Binding-site contacts:
Ligand atom O5 contacts residue ASN45 of chain 1.I at 2.4 Å (h-bond).
Ligand atom C5 contacts residue ASN45 of chain 1.I at 3.1 Å.
Ligand atom C2 contacts residue ASN45 of chain 1.I at 2.7 Å.
Ligand atom C6 contacts residue CYS44 of chain 1.I at 4.5 Å (hydrophobic).
Ligand atom C8 contacts residue ASN45 of chain 1.I at 3.6 Å.
Ligand atom C6 contacts residue LYS43 of chain 1.I at 4.3 Å.
Ligand atom C8 contacts residue LYS63 of chain 1.J at 4.3 Å.
Ligand atom C4 contacts residue ASN45 of chain 1.I at 3.9 Å.
Ligand atom C6 contacts residue ASN45 of chain 1.I at 4.3 Å.
Ligand atom C7 contacts residue ASN45 of chain 1.I at 3.0 Å.
Ligand atom O7 contacts residue ASN45 of chain 1.I at 3.3 Å (h-bond).
Ligand atom C3 contacts residue ASN45 of chain 1.I at 3.5 Å.
Ligand atom N2 contacts residue ASN45 of chain 1.I at 3.0 Å (h-bond).
Ligand atom C1 contacts residue ASN45 of chain 1.I at 1.4 Å.

Sequence of chain 1.I:
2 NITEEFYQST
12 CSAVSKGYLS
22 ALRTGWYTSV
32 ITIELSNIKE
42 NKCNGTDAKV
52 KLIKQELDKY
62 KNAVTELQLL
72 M

The protein below binds the small molecule below.
Small molecule (SMILES): CC(=O)N[C@@H]1[C@@H](O)[C@H](O)[C@@H](CO)O[C@H]1O

Sequence of chain 1.J:
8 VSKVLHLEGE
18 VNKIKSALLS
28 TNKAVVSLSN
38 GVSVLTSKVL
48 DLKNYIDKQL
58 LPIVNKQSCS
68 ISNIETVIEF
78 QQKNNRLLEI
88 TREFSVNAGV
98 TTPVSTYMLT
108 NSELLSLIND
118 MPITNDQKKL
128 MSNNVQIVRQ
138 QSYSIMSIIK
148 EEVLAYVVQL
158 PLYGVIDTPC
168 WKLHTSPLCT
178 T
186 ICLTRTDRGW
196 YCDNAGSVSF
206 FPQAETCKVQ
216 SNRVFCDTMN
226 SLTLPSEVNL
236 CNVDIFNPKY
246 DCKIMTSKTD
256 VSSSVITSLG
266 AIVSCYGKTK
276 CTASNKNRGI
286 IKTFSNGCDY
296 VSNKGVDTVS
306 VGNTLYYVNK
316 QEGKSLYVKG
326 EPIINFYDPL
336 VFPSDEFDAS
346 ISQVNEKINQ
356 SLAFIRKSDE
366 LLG